Binding-site contacts:
Ligand atom C33 contacts residue PRO818 of chain 1.B at 3.5 Å (hydrophobic).
Ligand atom C03 contacts residue TYR814 of chain 1.B at 3.7 Å (hydrophobic).
Ligand atom N05 contacts residue ASP804 of chain 1.B at 3.0 Å (salt-bridge).
Ligand atom N05 contacts residue ASP813 of chain 1.B at 2.6 Å (salt-bridge).
Ligand atom O07 contacts residue GLY816 of chain 1.B at 3.7 Å.
Ligand atom C29 contacts residue PRO818 of chain 1.B at 3.5 Å (hydrophobic).
Ligand atom C11 contacts residue TYR577 of chain 1.B at 3.3 Å (hydrophobic).
Ligand atom C02 contacts residue TYR814 of chain 1.B at 3.3 Å (hydrophobic).
Ligand atom N06 contacts residue TYR577 of chain 1.B at 3.7 Å.
Ligand atom C03 contacts residue GLU559 of chain 1.B at 3.8 Å.
Ligand atom N07 contacts residue PRO746 of chain 1.B at 3.5 Å.
Ligand atom N04 contacts residue ASP804 of chain 1.B at 2.8 Å (salt-bridge).
Ligand atom N07 contacts residue GLU559 of chain 1.B at 3.4 Å (salt-bridge).
Ligand atom O06 contacts residue LYS817 of chain 1.B at 3.3 Å (salt-bridge).
Ligand atom N07 contacts residue TYR814 of chain 1.B at 2.6 Å (h-bond).
Ligand atom O07 contacts residue LYS817 of chain 1.B at 3.2 Å (salt-bridge).
Ligand atom C24 contacts residue LYS817 of chain 1.B at 3.7 Å.
Ligand atom O06 contacts residue PRO818 of chain 1.B at 3.3 Å.
Ligand atom C08 contacts residue ASP804 of chain 1.B at 3.7 Å.
Ligand atom O08 contacts residue PRO818 of chain 1.B at 3.4 Å.
Ligand atom C08 contacts residue ASP813 of chain 1.B at 3.4 Å.
Ligand atom O06 contacts residue GLY816 of chain 1.B at 3.2 Å.
Ligand atom O04 contacts residue TYR577 of chain 1.B at 3.5 Å.
Ligand atom C09 contacts residue PHE580 of chain 1.B at 3.5 Å (hydrophobic).
Ligand atom C36 contacts residue LYS740 of chain 1.B at 3.6 Å.
Ligand atom C02 contacts residue ASP813 of chain 1.B at 3.1 Å.
Ligand atom C37 contacts residue LYS817 of chain 1.B at 3.6 Å.
Ligand atom O09 contacts residue LYS817 of chain 1.B at 2.9 Å (salt-bridge).
Ligand atom C32 contacts residue LYS740 of chain 1.B at 3.7 Å.
Ligand atom N03 contacts residue ASP813 of chain 1.B at 3.2 Å (salt-bridge).
Ligand atom C10 contacts residue TYR577 of chain 1.B at 3.7 Å (hydrophobic).
Ligand atom N01 contacts residue ASP813 of chain 1.B at 3.6 Å.
Ligand atom N02 contacts residue GLU559 of chain 1.B at 2.9 Å (salt-bridge).
Ligand atom O07 contacts residue LYS808 of chain 1.B at 3.6 Å.
Ligand atom C01 contacts residue ASP813 of chain 1.B at 3.7 Å.
Ligand atom N05 contacts residue PHE803 of chain 1.B at 3.2 Å.
Ligand atom O10 contacts residue LYS740 of chain 1.B at 2.6 Å (salt-bridge).
Ligand atom C04 contacts residue GLU559 of chain 1.B at 3.2 Å.
Ligand atom C12 contacts residue TYR577 of chain 1.B at 3.7 Å (hydrophobic).
Ligand atom O04 contacts residue PHE580 of chain 1.B at 3.3 Å.

Sequence of chain 1.B:
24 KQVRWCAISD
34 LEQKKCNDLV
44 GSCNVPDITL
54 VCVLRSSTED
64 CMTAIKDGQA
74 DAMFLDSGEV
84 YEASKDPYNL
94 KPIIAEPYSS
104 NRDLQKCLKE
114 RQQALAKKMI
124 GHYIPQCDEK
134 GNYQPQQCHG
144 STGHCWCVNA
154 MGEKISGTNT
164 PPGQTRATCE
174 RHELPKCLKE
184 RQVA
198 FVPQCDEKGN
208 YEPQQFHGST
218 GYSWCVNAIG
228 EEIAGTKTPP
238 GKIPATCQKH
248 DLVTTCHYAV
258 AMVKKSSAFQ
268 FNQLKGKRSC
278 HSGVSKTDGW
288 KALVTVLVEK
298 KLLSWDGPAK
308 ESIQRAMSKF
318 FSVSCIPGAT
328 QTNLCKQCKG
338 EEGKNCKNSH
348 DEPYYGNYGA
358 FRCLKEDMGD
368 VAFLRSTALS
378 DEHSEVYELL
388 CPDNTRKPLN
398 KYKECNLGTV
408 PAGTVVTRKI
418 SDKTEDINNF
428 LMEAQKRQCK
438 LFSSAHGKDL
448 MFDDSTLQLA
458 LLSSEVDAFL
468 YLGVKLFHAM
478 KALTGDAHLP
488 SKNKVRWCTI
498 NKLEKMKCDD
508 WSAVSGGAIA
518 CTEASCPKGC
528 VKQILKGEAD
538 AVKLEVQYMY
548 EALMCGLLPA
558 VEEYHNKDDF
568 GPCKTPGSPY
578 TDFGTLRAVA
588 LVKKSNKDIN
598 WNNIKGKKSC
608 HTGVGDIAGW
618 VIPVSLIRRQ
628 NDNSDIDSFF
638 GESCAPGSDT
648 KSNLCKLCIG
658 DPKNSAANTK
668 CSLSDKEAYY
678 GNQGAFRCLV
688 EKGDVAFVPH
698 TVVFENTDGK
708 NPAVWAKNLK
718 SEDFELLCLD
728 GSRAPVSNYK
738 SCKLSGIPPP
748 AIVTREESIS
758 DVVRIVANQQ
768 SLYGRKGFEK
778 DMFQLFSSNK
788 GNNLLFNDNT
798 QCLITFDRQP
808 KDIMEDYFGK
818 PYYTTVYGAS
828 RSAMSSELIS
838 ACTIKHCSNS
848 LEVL

A protein and the small-molecule ligand that binds it are described below.
Small molecule (SMILES): NC1=N[C@@]23[C@@H](N1)[C@H](COC(=O)NCCCCCCNC(=O)c1ccc(C(=O)O)c(-c4c5ccc(=O)cc-5oc5cc(O)ccc45)c1)N=C(N)N2CCC3(O)O